The small molecule below binds the protein below.
Small molecule (SMILES): O=C(O)CC(=O)Cl

Sequence of chain 3.E:
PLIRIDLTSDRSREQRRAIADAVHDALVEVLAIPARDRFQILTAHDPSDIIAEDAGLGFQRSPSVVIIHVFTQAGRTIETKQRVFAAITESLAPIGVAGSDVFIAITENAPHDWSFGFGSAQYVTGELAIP

Binding-site contacts:
Ligand atom CAK contacts residue TRP114 of chain 3.E at 3.6 Å (hydrophobic).
Ligand atom OAL contacts residue TRP114 of chain 3.E at 3.3 Å (h-bond).
Ligand atom OAL contacts residue GLN73 of chain 3.E at 2.9 Å (h-bond).
Ligand atom CAJ contacts residue PHE116 of chain 3.E at 4.2 Å (hydrophobic).
Ligand atom CAK contacts residue PRO1 of chain 3.E at 3.5 Å (hydrophobic).
Ligand atom OAI contacts residue TYR123 of chain 3.E at 3.8 Å.
Ligand atom OAL contacts residue TYR123 of chain 3.E at 3.2 Å (h-bond).
Ligand atom CAJ contacts residue LEU2 of chain 3.E at 4.5 Å (hydrophobic).
Ligand atom OAM contacts residue GLN73 of chain 3.E at 2.9 Å (h-bond).
Ligand atom CAJ contacts residue TYR123 of chain 3.E at 4.0 Å (hydrophobic).
Ligand atom CAH contacts residue PRO1 of chain 3.E at 1.4 Å (hydrophobic).
Ligand atom OAM contacts residue THR72 of chain 3.E at 2.7 Å (h-bond).
Ligand atom OAM contacts residue PRO1 of chain 3.E at 3.5 Å.
Ligand atom OAM contacts residue TRP114 of chain 3.E at 3.9 Å.
Ligand atom CAH contacts residue TYR123 of chain 3.E at 4.2 Å (hydrophobic).
Ligand atom CAJ contacts residue TRP114 of chain 3.E at 3.8 Å (hydrophobic).
Ligand atom OAI contacts residue PHE116 of chain 3.E at 4.4 Å.
Ligand atom CAJ contacts residue PRO1 of chain 3.E at 2.5 Å (hydrophobic).
Ligand atom OAL contacts residue PRO1 of chain 3.E at 4.5 Å.
Ligand atom CAK contacts residue THR72 of chain 3.E at 3.9 Å.
Ligand atom OAM contacts residue PHE71 of chain 3.E at 4.2 Å.
Ligand atom CAK contacts residue GLN73 of chain 3.E at 3.8 Å.
Ligand atom OAI contacts residue PRO1 of chain 3.E at 2.1 Å (h-bond).
Ligand atom OAI contacts residue ASP37 of chain 3.E at 2.6 Å (salt-bridge).
Ligand atom CAK contacts residue TYR123 of chain 3.E at 4.0 Å (hydrophobic).
Ligand atom CAH contacts residue ASP37 of chain 3.E at 3.7 Å.